Sequence of chain 1.A:
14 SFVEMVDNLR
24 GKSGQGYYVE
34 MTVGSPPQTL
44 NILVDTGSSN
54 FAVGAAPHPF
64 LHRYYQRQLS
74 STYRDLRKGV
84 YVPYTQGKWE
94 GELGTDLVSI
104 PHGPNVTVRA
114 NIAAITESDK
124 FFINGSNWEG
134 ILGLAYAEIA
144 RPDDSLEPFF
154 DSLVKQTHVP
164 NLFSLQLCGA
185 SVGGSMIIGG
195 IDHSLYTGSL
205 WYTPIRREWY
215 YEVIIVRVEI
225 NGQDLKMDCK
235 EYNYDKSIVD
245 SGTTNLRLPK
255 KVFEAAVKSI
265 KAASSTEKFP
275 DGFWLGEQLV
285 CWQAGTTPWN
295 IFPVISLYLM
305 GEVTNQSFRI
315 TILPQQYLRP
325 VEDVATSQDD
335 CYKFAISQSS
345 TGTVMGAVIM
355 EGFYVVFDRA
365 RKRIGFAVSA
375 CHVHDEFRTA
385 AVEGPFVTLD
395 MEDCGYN

Binding-site contacts:
Ligand atom O45 contacts residue THR247 of chain 1.A at 3.0 Å (h-bond).
Ligand atom O76 contacts residue GLN89 of chain 1.A at 3.3 Å (h-bond).
Ligand atom O45 contacts residue GLY246 of chain 1.A at 3.1 Å.
Ligand atom C26 contacts residue GLY29 of chain 1.A at 3.7 Å.
Ligand atom C64 contacts residue THR88 of chain 1.A at 3.2 Å.
Ligand atom C26 contacts residue GLN28 of chain 1.A at 3.5 Å.
Ligand atom O46 contacts residue GLY50 of chain 1.A at 3.7 Å.
Ligand atom C23 contacts residue LEU46 of chain 1.A at 3.5 Å (hydrophobic).
Ligand atom O45 contacts residue ASP48 of chain 1.A at 3.4 Å (salt-bridge).
Ligand atom C57 contacts residue TYR214 of chain 1.A at 3.7 Å (hydrophobic).
Ligand atom C14 contacts residue LEU46 of chain 1.A at 3.6 Å (hydrophobic).
Ligand atom N51 contacts residue ASP244 of chain 1.A at 2.6 Å (salt-bridge).
Ligand atom C72 contacts residue VAL85 of chain 1.A at 3.5 Å (hydrophobic).
Ligand atom N51 contacts residue GLY50 of chain 1.A at 3.1 Å (h-bond).
Ligand atom C81 contacts residue GLN89 of chain 1.A at 3.6 Å.
Ligand atom C48 contacts residue ASP244 of chain 1.A at 3.4 Å.
Ligand atom O45 contacts residue ASP244 of chain 1.A at 2.8 Å (salt-bridge).
Ligand atom C32 contacts residue THR248 of chain 1.A at 3.4 Å.
Ligand atom C57 contacts residue GLY50 of chain 1.A at 3.2 Å.
Ligand atom N5 contacts residue THR247 of chain 1.A at 3.6 Å (h-bond).
Ligand atom C40 contacts residue TYR87 of chain 1.A at 3.4 Å (hydrophobic).
Ligand atom C35 contacts residue THR248 of chain 1.A at 3.5 Å.
Ligand atom C40 contacts residue GLN89 of chain 1.A at 3.4 Å.
Ligand atom O46 contacts residue TYR87 of chain 1.A at 3.4 Å.
Ligand atom C17 contacts residue TRP131 of chain 1.A at 3.7 Å (hydrophobic).
Ligand atom N5 contacts residue GLY246 of chain 1.A at 3.0 Å (h-bond).
Ligand atom C44 contacts residue ASP244 of chain 1.A at 3.7 Å.
Ligand atom C7 contacts residue TYR87 of chain 1.A at 3.7 Å (hydrophobic).
Ligand atom O46 contacts residue ASP48 of chain 1.A at 2.6 Å (salt-bridge).
Ligand atom C9 contacts residue GLY246 of chain 1.A at 3.4 Å.
Ligand atom O76 contacts residue THR88 of chain 1.A at 3.3 Å.
Ligand atom O39 contacts residue THR247 of chain 1.A at 3.3 Å.
Ligand atom C62 contacts residue THR88 of chain 1.A at 3.7 Å.
Ligand atom C60 contacts residue PRO86 of chain 1.A at 3.5 Å (hydrophobic).
Ligand atom C7 contacts residue GLY246 of chain 1.A at 3.6 Å.
Ligand atom C53 contacts residue ASP244 of chain 1.A at 3.4 Å.
Ligand atom C77 contacts residue GLN89 of chain 1.A at 3.7 Å.
Ligand atom C29 contacts residue GLY27 of chain 1.A at 3.6 Å.
Ligand atom C53 contacts residue GLY50 of chain 1.A at 3.5 Å.
Ligand atom O39 contacts residue THR248 of chain 1.A at 2.8 Å (h-bond).

The protein below binds the small molecule below.
Small molecule (SMILES): CC(C)c1cccc(CNCC(O)(O)[C@@H]2C[C@H](C)CCCCCCCCC(=O)N(C)[C@@H](C)C(=O)N2)c1